Sequence of chain 1.A:
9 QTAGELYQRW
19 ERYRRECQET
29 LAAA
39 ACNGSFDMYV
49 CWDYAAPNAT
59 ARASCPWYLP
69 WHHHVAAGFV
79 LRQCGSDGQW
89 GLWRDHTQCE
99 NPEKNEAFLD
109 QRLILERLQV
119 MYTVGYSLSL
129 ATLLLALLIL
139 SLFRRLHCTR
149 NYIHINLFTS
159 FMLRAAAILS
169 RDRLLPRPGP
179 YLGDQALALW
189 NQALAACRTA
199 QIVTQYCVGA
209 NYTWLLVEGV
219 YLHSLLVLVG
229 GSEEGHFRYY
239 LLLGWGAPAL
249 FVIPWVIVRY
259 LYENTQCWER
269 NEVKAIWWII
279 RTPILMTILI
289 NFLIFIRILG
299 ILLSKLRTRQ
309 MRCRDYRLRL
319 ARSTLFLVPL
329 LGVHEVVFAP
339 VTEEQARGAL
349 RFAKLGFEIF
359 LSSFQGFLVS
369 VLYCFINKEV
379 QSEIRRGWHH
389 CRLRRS

A small-molecule ligand and the protein it binds are described below.
Small molecule (SMILES): CC(C)CCC[C@@H](C)[C@H]1CC[C@H]2[C@@H]3CC=C4C[C@@H](O)CC[C@]4(C)[C@H]3CC[C@]12C

Binding-site contacts:
Ligand atom C23 contacts residue LEU214 of chain 1.A at 3.9 Å (hydrophobic).
Ligand atom C4 contacts residue HIS221 of chain 1.A at 3.5 Å.
Ligand atom C21 contacts residue ILE288 of chain 1.A at 4.3 Å (hydrophobic).
Ligand atom C8 contacts residue VAL218 of chain 1.A at 4.3 Å (hydrophobic).
Ligand atom C7 contacts residue VAL218 of chain 1.A at 4.3 Å (hydrophobic).
Ligand atom C24 contacts residue LEU241 of chain 1.A at 3.9 Å (hydrophobic).
Ligand atom C3 contacts residue HIS221 of chain 1.A at 4.0 Å.
Ligand atom C18 contacts residue VAL218 of chain 1.A at 3.8 Å (hydrophobic).
Ligand atom C5 contacts residue HIS221 of chain 1.A at 4.1 Å.
Ligand atom C26 contacts residue ALA245 of chain 1.A at 3.9 Å (hydrophobic).
Ligand atom C24 contacts residue LEU214 of chain 1.A at 4.4 Å (hydrophobic).
Ligand atom C27 contacts residue MET284 of chain 1.A at 4.1 Å (hydrophobic).
Ligand atom C2 contacts residue HIS221 of chain 1.A at 3.9 Å.
Ligand atom C25 contacts residue LEU214 of chain 1.A at 4.4 Å (hydrophobic).
Ligand atom O1 contacts residue HIS221 of chain 1.A at 3.9 Å.
Ligand atom C15 contacts residue VAL218 of chain 1.A at 4.0 Å (hydrophobic).
Ligand atom C19 contacts residue HIS221 of chain 1.A at 3.6 Å.